Binding-site contacts:
Ligand atom CD1 contacts residue VAL203 of chain 1.B at 3.8 Å (hydrophobic).
Ligand atom CE1 contacts residue VAL148 of chain 1.B at 3.8 Å (hydrophobic).
Ligand atom CE1 contacts residue GLY184 of chain 1.B at 3.6 Å.
Ligand atom CZ contacts residue VAL148 of chain 1.B at 3.9 Å (hydrophobic).
Ligand atom CE1 contacts residue GLY183 of chain 1.B at 3.6 Å.
Ligand atom CE1 contacts residue MSE171 of chain 1.B at 3.5 Å.
Ligand atom CE1 contacts residue TYR197 of chain 1.B at 3.9 Å (hydrophobic).
Ligand atom CG2 contacts residue VAL203 of chain 1.B at 3.6 Å (hydrophobic).
Ligand atom CE2 contacts residue VAL181 of chain 1.B at 3.9 Å (hydrophobic).
Ligand atom OH contacts residue ARG138 of chain 1.B at 3.7 Å.
Ligand atom O3P contacts residue SER140 of chain 1.B at 2.8 Å (h-bond).
Ligand atom O1P contacts residue GLN141 of chain 1.B at 3.4 Å (h-bond).
Ligand atom CE1 contacts residue VAL181 of chain 1.B at 3.7 Å (hydrophobic).
Ligand atom CD1 contacts residue MSE202 of chain 1.B at 3.7 Å.
Ligand atom O3P contacts residue SER142 of chain 1.B at 2.8 Å (h-bond).
Ligand atom C contacts residue HIS169 of chain 1.B at 3.6 Å.
Ligand atom OG1 contacts residue THR205 of chain 1.B at 3.7 Å.
Ligand atom C contacts residue THR205 of chain 1.B at 3.2 Å.
Ligand atom CA contacts residue THR205 of chain 1.B at 3.3 Å.
Ligand atom CE2 contacts residue GLY183 of chain 1.B at 3.6 Å.
Ligand atom C contacts residue VAL203 of chain 1.B at 3.7 Å (hydrophobic).
Ligand atom CZ contacts residue VAL181 of chain 1.B at 3.3 Å (hydrophobic).
Ligand atom N contacts residue THR205 of chain 1.B at 3.4 Å (h-bond).
Ligand atom CB contacts residue THR205 of chain 1.B at 2.9 Å.
Ligand atom CB contacts residue GLU204 of chain 1.B at 3.2 Å.
Ligand atom CZ contacts residue GLY183 of chain 1.B at 3.5 Å.
Ligand atom O contacts residue THR205 of chain 1.B at 2.5 Å (h-bond).
Ligand atom CA contacts residue HIS169 of chain 1.B at 3.2 Å.
Ligand atom O3P contacts residue GLN141 of chain 1.B at 3.1 Å (h-bond).
Ligand atom CB contacts residue THR168 of chain 1.B at 3.7 Å.
Ligand atom CA contacts residue VAL203 of chain 1.B at 3.5 Å (hydrophobic).
Ligand atom O contacts residue GLU204 of chain 1.B at 3.3 Å.
Ligand atom OH contacts residue VAL148 of chain 1.B at 3.5 Å.
Ligand atom P contacts residue ARG138 of chain 1.B at 3.8 Å.
Ligand atom N contacts residue HIS169 of chain 1.B at 3.2 Å (h-bond).
Ligand atom O1P contacts residue ARG138 of chain 1.B at 2.6 Å (salt-bridge).
Ligand atom CG1 contacts residue MSE202 of chain 1.B at 3.9 Å.
Ligand atom N contacts residue VAL203 of chain 1.B at 3.0 Å (h-bond).
Ligand atom CE2 contacts residue GLY182 of chain 1.B at 3.9 Å.
Ligand atom CD1 contacts residue GLY184 of chain 1.B at 3.6 Å.

Sequence of chain 1.B:
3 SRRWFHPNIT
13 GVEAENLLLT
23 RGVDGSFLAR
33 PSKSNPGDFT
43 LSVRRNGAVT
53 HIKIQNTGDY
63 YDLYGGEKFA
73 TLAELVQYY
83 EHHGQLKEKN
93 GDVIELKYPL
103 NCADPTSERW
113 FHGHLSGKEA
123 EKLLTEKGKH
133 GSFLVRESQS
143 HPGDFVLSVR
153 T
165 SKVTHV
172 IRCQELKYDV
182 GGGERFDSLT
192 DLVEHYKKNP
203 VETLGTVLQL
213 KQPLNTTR

A small-molecule ligand and the protein it binds are described below.
Small molecule (SMILES): CC[C@H](C)[C@H](NC(=O)[C@@H](NC(=O)[C@H](C)NC(=O)[C@@H](N)Cc1ccc(OP(=O)(O)O)cc1)[C@@H](C)O)C(=O)N[C@@H](CC(=O)O)C(=O)N[C@@H](Cc1ccccc1)C(=O)N[C@H](C=O)CC(=O)O